The small molecule below binds the protein below.
Small molecule (SMILES): COc1cc(O)cc(Nc2ccc(C(=O)Nc3ccc4c(c3)C[NH2+]CC4)cc2)c1

Sequence of chain 1.C:
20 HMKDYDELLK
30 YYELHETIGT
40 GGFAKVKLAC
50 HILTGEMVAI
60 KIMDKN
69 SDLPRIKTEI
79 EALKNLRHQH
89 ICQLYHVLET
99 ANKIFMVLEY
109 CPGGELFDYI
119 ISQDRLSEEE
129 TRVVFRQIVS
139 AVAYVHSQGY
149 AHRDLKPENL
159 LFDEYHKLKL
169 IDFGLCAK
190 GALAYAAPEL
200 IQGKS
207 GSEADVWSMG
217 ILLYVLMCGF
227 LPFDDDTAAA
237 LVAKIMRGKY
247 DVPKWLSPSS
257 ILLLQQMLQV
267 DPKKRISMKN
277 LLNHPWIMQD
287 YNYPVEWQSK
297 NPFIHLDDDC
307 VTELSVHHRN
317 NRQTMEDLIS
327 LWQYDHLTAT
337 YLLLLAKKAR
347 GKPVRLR

Binding-site contacts:
Ligand atom O17 contacts residue CYS109 of chain 1.C at 2.8 Å (h-bond).
Ligand atom C19 contacts residue PRO110 of chain 1.C at 4.0 Å (hydrophobic).
Ligand atom C19 contacts residue CYS109 of chain 1.C at 3.3 Å (hydrophobic).
Ligand atom C20 contacts residue LEU47 of chain 1.C at 3.6 Å (hydrophobic).
Ligand atom C3 contacts residue ILE169 of chain 1.C at 3.5 Å (hydrophobic).
Ligand atom C29 contacts residue CYS90 of chain 1.C at 3.9 Å (hydrophobic).
Ligand atom C21 contacts residue TYR108 of chain 1.C at 3.4 Å (hydrophobic).
Ligand atom C14 contacts residue LEU159 of chain 1.C at 3.9 Å (hydrophobic).
Ligand atom C1 contacts residue LEU81 of chain 1.C at 3.5 Å (hydrophobic).
Ligand atom C22 contacts residue PRO110 of chain 1.C at 3.7 Å (hydrophobic).
Ligand atom N18 contacts residue CYS109 of chain 1.C at 3.2 Å (h-bond).
Ligand atom C12 contacts residue ALA58 of chain 1.C at 3.6 Å (hydrophobic).
Ligand atom C27 contacts residue PRO110 of chain 1.C at 4.0 Å (hydrophobic).
Ligand atom O17 contacts residue GLU107 of chain 1.C at 3.8 Å.
Ligand atom C12 contacts residue GLU107 of chain 1.C at 3.5 Å.
Ligand atom C16 contacts residue CYS109 of chain 1.C at 3.6 Å (hydrophobic).
Ligand atom C5 contacts residue ASP170 of chain 1.C at 3.6 Å.
Ligand atom C20 contacts residue TYR108 of chain 1.C at 3.7 Å (hydrophobic).
Ligand atom C4 contacts residue ASP170 of chain 1.C at 3.2 Å.
Ligand atom C3 contacts residue LEU106 of chain 1.C at 4.0 Å (hydrophobic).
Ligand atom O6 contacts residue GLU77 of chain 1.C at 2.8 Å (salt-bridge).
Ligand atom C15 contacts residue LEU159 of chain 1.C at 3.9 Å (hydrophobic).
Ligand atom C4 contacts residue GLU77 of chain 1.C at 3.4 Å.
Ligand atom O2 contacts residue LEU106 of chain 1.C at 3.9 Å.
Ligand atom C28 contacts residue CYS109 of chain 1.C at 3.7 Å (hydrophobic).
Ligand atom O2 contacts residue ILE169 of chain 1.C at 3.6 Å.
Ligand atom C21 contacts residue PRO110 of chain 1.C at 3.6 Å (hydrophobic).
Ligand atom O17 contacts residue TYR108 of chain 1.C at 3.7 Å.
Ligand atom C1 contacts residue CYS90 of chain 1.C at 3.2 Å (hydrophobic).
Ligand atom C20 contacts residue PRO110 of chain 1.C at 3.7 Å (hydrophobic).
Ligand atom C13 contacts residue ALA58 of chain 1.C at 4.0 Å (hydrophobic).
Ligand atom C21 contacts residue LEU47 of chain 1.C at 3.6 Å (hydrophobic).
Ligand atom C5 contacts residue GLU77 of chain 1.C at 3.5 Å.
Ligand atom O2 contacts residue CYS90 of chain 1.C at 3.2 Å (h-bond).
Ligand atom O17 contacts residue ALA58 of chain 1.C at 3.6 Å.
Ligand atom O6 contacts residue ASP170 of chain 1.C at 3.7 Å.
Ligand atom O6 contacts residue LYS60 of chain 1.C at 3.2 Å (salt-bridge).
Ligand atom C29 contacts residue ILE169 of chain 1.C at 3.4 Å (hydrophobic).
Ligand atom C3 contacts residue ASP170 of chain 1.C at 3.5 Å.
Ligand atom C20 contacts residue CYS109 of chain 1.C at 3.8 Å (hydrophobic).